Sequence of chain 1.C:
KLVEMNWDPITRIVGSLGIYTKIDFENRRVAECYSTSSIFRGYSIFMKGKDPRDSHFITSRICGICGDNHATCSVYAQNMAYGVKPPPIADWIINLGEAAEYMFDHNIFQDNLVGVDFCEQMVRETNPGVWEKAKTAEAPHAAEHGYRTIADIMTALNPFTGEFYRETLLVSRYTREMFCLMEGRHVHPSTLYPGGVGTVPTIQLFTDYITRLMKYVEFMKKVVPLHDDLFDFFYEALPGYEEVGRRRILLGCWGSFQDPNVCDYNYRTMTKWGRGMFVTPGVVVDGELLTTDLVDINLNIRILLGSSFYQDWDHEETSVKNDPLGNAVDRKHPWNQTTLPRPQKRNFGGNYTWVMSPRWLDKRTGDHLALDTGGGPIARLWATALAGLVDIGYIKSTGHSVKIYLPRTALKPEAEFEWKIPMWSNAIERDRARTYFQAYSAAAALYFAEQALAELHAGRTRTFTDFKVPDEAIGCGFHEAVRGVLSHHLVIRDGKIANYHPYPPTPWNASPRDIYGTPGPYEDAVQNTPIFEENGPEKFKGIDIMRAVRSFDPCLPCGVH

The protein below binds the small molecule below.
Small molecule (SMILES): N#C[Fe]([Ni])(C#N)C=O

Binding-site contacts:
Ligand atom C2 contacts residue CYS84 of chain 1.C at 4.0 Å (hydrophobic).
Ligand atom C1 contacts residue ALA499 of chain 1.C at 3.7 Å (hydrophobic).
Ligand atom C1 contacts residue CYS576 of chain 1.C at 4.1 Å (hydrophobic).
Ligand atom N2 contacts residue THR524 of chain 1.C at 3.1 Å (h-bond).
Ligand atom C3 contacts residue HIS88 of chain 1.C at 3.3 Å.
Ligand atom C3 contacts residue PRO522 of chain 1.C at 3.4 Å (hydrophobic).
Ligand atom O3 contacts residue CYS84 of chain 1.C at 4.1 Å.
Ligand atom O3 contacts residue CYS576 of chain 1.C at 4.0 Å.
Ligand atom C2 contacts residue ARG501 of chain 1.C at 4.1 Å.
Ligand atom NI contacts residue CYS576 of chain 1.C at 2.4 Å.
Ligand atom NI contacts residue CYS84 of chain 1.C at 2.3 Å.
Ligand atom N2 contacts residue CYS576 of chain 1.C at 3.2 Å.
Ligand atom NI contacts residue CYS81 of chain 1.C at 2.2 Å.
Ligand atom N2 contacts residue PRO523 of chain 1.C at 3.1 Å.
Ligand atom C2 contacts residue CYS576 of chain 1.C at 2.9 Å (hydrophobic).
Ligand atom C3 contacts residue CYS576 of chain 1.C at 3.1 Å (hydrophobic).
Ligand atom FE contacts residue CYS576 of chain 1.C at 2.3 Å.
Ligand atom C2 contacts residue CYS573 of chain 1.C at 4.1 Å (hydrophobic).
Ligand atom N2 contacts residue PRO522 of chain 1.C at 3.6 Å.
Ligand atom O3 contacts residue PRO523 of chain 1.C at 3.7 Å.
Ligand atom NI contacts residue ILE83 of chain 1.C at 3.9 Å.
Ligand atom C2 contacts residue PRO522 of chain 1.C at 3.6 Å (hydrophobic).
Ligand atom O3 contacts residue PRO522 of chain 1.C at 3.3 Å.
Ligand atom O3 contacts residue HIS88 of chain 1.C at 3.2 Å (h-bond).
Ligand atom O3 contacts residue LEU504 of chain 1.C at 3.4 Å.
Ligand atom C3 contacts residue PRO523 of chain 1.C at 3.7 Å (hydrophobic).
Ligand atom C1 contacts residue CYS84 of chain 1.C at 3.1 Å (hydrophobic).
Ligand atom N1 contacts residue ARG501 of chain 1.C at 2.8 Å (salt-bridge).
Ligand atom FE contacts residue CYS84 of chain 1.C at 2.2 Å.
Ligand atom N1 contacts residue ALA499 of chain 1.C at 3.4 Å.
Ligand atom C1 contacts residue ARG501 of chain 1.C at 3.5 Å.
Ligand atom NI contacts residue CYS573 of chain 1.C at 2.2 Å.
Ligand atom C2 contacts residue PRO523 of chain 1.C at 3.3 Å (hydrophobic).
Ligand atom N1 contacts residue ASN87 of chain 1.C at 4.0 Å.
Ligand atom C3 contacts residue ALA499 of chain 1.C at 3.7 Å (hydrophobic).
Ligand atom C2 contacts residue THR524 of chain 1.C at 4.1 Å.
Ligand atom C3 contacts residue CYS84 of chain 1.C at 3.2 Å (hydrophobic).
Ligand atom N1 contacts residue VAL500 of chain 1.C at 3.2 Å (h-bond).
Ligand atom N1 contacts residue CYS84 of chain 1.C at 3.8 Å.
Ligand atom O3 contacts residue ALA499 of chain 1.C at 3.5 Å.